Binding-site contacts:
Ligand atom C7 contacts residue ASN1132 of chain 1.A at 3.5 Å.
Ligand atom O5 contacts residue ASN1132 of chain 1.A at 2.4 Å (h-bond).
Ligand atom N2 contacts residue ASN1132 of chain 1.A at 2.9 Å (h-bond).
Ligand atom C2 contacts residue ASN1132 of chain 1.A at 2.4 Å.
Ligand atom C5 contacts residue ASN1132 of chain 1.A at 3.6 Å.
Ligand atom C3 contacts residue ASN1132 of chain 1.A at 3.8 Å.
Ligand atom O7 contacts residue ASN1132 of chain 1.A at 3.8 Å.
Ligand atom C4 contacts residue ASN1132 of chain 1.A at 4.2 Å.
Ligand atom C1 contacts residue ASN1132 of chain 1.A at 1.4 Å.

Sequence of chain 1.A:
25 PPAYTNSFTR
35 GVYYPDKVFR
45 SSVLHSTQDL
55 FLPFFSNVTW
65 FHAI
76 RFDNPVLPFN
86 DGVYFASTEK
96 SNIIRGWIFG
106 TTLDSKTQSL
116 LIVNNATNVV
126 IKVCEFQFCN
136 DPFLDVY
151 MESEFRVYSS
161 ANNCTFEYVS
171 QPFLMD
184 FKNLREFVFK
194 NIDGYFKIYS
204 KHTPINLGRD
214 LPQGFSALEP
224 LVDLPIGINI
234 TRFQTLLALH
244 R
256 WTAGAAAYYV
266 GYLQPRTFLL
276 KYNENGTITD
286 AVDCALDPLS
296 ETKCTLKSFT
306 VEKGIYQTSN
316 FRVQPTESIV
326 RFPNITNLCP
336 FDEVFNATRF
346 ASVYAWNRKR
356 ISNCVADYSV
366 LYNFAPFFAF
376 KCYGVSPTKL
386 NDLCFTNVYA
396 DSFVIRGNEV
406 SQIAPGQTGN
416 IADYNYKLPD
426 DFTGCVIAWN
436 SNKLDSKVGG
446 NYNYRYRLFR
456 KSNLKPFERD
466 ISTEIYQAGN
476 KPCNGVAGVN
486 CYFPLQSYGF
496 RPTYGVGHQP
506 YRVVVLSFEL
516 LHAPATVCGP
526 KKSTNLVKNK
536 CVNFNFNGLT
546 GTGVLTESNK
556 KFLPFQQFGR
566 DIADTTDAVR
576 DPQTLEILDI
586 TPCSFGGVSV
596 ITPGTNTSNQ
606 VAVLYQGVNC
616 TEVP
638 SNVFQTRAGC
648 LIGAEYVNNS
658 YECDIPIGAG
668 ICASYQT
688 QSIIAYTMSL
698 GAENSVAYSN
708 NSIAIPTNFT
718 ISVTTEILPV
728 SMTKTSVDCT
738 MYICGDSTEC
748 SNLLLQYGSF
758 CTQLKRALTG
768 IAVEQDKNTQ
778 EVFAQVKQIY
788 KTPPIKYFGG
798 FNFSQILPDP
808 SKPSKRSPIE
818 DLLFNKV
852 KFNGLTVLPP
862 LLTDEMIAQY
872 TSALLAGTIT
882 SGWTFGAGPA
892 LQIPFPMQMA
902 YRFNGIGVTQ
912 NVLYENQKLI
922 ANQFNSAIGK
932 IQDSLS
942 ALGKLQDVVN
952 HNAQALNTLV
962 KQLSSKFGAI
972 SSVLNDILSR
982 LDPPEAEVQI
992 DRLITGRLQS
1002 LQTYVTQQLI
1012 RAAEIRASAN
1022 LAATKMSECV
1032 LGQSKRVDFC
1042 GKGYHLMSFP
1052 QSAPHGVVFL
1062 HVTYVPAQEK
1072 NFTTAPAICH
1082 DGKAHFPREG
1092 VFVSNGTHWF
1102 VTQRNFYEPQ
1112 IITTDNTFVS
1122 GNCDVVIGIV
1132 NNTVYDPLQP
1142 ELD

A protein and the small-molecule ligand that binds it are described below.
Small molecule (SMILES): CC(=O)N[C@H]1[C@H](O[C@H]2[C@H](O)[C@@H](NC(C)=O)CO[C@@H]2CO)O[C@H](CO)[C@@H](O)[C@@H]1O